The small molecule below binds the protein below.
Small molecule (SMILES): CC(=O)N[C@@H]1[C@@H](O)[C@H](O)[C@@H](CO)O[C@H]1O

Sequence of chain 1.B:
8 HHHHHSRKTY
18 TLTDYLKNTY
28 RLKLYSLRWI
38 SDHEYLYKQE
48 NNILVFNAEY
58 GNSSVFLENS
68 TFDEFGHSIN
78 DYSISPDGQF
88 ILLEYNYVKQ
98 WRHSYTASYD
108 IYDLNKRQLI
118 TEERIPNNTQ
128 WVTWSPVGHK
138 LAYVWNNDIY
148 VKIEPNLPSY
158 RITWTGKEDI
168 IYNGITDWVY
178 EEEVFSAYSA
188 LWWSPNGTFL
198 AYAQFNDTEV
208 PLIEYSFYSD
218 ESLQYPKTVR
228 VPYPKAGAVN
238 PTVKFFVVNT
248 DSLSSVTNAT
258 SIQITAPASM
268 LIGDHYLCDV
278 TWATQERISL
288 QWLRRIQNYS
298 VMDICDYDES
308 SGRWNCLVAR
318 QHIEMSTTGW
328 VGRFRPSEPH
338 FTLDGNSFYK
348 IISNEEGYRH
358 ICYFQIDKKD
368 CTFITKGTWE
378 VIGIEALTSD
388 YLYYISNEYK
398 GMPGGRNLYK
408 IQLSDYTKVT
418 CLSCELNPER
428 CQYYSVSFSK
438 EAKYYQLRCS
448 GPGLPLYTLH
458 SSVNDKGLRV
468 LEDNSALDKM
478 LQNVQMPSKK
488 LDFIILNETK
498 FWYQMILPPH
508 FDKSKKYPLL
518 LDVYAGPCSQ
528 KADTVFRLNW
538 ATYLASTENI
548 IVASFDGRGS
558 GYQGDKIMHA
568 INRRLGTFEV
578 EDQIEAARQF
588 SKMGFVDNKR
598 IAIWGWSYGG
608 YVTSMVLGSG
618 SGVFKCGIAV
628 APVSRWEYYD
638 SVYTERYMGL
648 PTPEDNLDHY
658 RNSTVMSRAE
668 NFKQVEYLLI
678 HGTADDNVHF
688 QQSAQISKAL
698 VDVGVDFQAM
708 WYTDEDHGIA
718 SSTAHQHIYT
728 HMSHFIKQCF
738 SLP

Binding-site contacts:
Ligand atom C5 contacts residue ASN255 of chain 1.B at 3.7 Å.
Ligand atom C2 contacts residue ASN255 of chain 1.B at 2.6 Å.
Ligand atom C1 contacts residue TRP161 of chain 1.B at 3.8 Å (hydrophobic).
Ligand atom O5 contacts residue ASN255 of chain 1.B at 2.4 Å (h-bond).
Ligand atom C4 contacts residue ASN255 of chain 1.B at 4.3 Å.
Ligand atom C5 contacts residue TRP161 of chain 1.B at 3.8 Å (hydrophobic).
Ligand atom C6 contacts residue TRP161 of chain 1.B at 4.1 Å (hydrophobic).
Ligand atom N2 contacts residue ASN255 of chain 1.B at 3.0 Å (h-bond).
Ligand atom O5 contacts residue TRP161 of chain 1.B at 3.9 Å.
Ligand atom C8 contacts residue ASN255 of chain 1.B at 4.0 Å.
Ligand atom C8 contacts residue VAL253 of chain 1.B at 3.3 Å (hydrophobic).
Ligand atom C8 contacts residue THR254 of chain 1.B at 4.3 Å.
Ligand atom C3 contacts residue ASN255 of chain 1.B at 3.9 Å.
Ligand atom C1 contacts residue ASN255 of chain 1.B at 1.5 Å.
Ligand atom C7 contacts residue ASN255 of chain 1.B at 3.4 Å.
Ligand atom O7 contacts residue ASN255 of chain 1.B at 3.4 Å (h-bond).